A protein and the small-molecule ligand that binds it are described below.
Small molecule (SMILES): CC(=O)N[C@@H]1[C@@H](O)[C@H](O)[C@@H](CO)O[C@H]1O

Sequence of chain 1.B:
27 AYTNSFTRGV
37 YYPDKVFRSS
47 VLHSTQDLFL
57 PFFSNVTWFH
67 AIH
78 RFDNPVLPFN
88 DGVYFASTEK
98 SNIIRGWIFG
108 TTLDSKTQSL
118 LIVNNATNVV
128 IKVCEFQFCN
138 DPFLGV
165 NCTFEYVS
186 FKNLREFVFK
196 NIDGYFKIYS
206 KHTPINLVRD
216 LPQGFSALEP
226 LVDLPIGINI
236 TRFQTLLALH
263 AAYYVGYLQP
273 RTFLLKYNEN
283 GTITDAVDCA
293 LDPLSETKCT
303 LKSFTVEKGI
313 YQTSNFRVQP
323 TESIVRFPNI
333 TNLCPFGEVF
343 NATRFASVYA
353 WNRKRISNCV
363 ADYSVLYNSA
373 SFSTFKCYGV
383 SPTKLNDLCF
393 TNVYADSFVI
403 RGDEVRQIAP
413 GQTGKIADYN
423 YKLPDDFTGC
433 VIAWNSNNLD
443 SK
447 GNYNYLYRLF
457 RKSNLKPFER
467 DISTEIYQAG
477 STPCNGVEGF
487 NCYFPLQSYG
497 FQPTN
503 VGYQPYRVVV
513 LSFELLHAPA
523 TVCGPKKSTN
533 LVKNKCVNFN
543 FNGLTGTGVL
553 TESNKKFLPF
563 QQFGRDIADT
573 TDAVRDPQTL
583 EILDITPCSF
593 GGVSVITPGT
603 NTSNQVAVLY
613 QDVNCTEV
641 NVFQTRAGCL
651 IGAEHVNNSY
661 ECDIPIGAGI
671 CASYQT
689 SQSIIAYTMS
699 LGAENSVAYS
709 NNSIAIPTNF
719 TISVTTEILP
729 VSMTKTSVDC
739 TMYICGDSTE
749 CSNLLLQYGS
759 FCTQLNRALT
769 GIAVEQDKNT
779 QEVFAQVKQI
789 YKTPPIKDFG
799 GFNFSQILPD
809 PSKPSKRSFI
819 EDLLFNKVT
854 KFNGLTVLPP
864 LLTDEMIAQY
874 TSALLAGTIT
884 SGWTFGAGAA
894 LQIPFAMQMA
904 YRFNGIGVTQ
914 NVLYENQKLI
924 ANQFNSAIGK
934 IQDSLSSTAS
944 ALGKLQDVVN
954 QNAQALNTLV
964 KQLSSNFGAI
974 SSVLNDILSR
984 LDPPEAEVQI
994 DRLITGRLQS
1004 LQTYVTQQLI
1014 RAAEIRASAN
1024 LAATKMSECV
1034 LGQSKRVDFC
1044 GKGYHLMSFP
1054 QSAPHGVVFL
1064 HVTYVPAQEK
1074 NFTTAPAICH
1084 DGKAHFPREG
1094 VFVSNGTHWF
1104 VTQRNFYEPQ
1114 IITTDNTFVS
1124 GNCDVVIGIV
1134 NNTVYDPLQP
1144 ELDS

Binding-site contacts:
Ligand atom C8 contacts residue GLN644 of chain 1.B at 4.0 Å.
Ligand atom C1 contacts residue ASN616 of chain 1.B at 1.4 Å.
Ligand atom C8 contacts residue ASN616 of chain 1.B at 4.1 Å.
Ligand atom O7 contacts residue ASN616 of chain 1.B at 2.8 Å (h-bond).
Ligand atom O5 contacts residue ASN616 of chain 1.B at 2.4 Å (h-bond).
Ligand atom C5 contacts residue ASN616 of chain 1.B at 3.7 Å.
Ligand atom N2 contacts residue ASN616 of chain 1.B at 2.9 Å (h-bond).
Ligand atom C3 contacts residue ASN616 of chain 1.B at 3.8 Å.
Ligand atom C2 contacts residue ASN616 of chain 1.B at 2.4 Å.
Ligand atom C4 contacts residue ASN616 of chain 1.B at 4.2 Å.
Ligand atom C7 contacts residue ASN616 of chain 1.B at 3.0 Å.